This protein binds this small molecule.
Small molecule (SMILES): Cc1cc(Nc2cc(CN3CCOCC3)c3nc(C)c(Cc4ccc(Cl)cc4F)n3n2)n[nH]1

Binding-site contacts:
Ligand atom C01 contacts residue MET114 of chain 1.A at 3.5 Å (hydrophobic).
Ligand atom F33 contacts residue VAL48 of chain 1.A at 3.3 Å.
Ligand atom N07 contacts residue TYR116 of chain 1.A at 3.6 Å.
Ligand atom C20 contacts residue LEU40 of chain 1.A at 3.8 Å (hydrophobic).
Ligand atom C16 contacts residue LEU117 of chain 1.A at 3.5 Å (hydrophobic).
Ligand atom C17 contacts residue GLY120 of chain 1.A at 3.5 Å.
Ligand atom C20 contacts residue GLN38 of chain 1.A at 3.6 Å.
Ligand atom C30 contacts residue LEU168 of chain 1.A at 3.7 Å (hydrophobic).
Ligand atom N13 contacts residue LEU40 of chain 1.A at 3.7 Å.
Ligand atom C26 contacts residue PHE45 of chain 1.A at 3.8 Å (hydrophobic).
Ligand atom C03 contacts residue LEU168 of chain 1.A at 3.8 Å (hydrophobic).
Ligand atom N06 contacts residue GLU115 of chain 1.A at 2.9 Å (salt-bridge).
Ligand atom C02 contacts residue ALA65 of chain 1.A at 3.5 Å (hydrophobic).
Ligand atom C02 contacts residue LEU168 of chain 1.A at 3.5 Å (hydrophobic).
Ligand atom CL32 contacts residue ASP179 of chain 1.A at 3.7 Å.
Ligand atom N05 contacts residue LEU117 of chain 1.A at 2.9 Å (h-bond).
Ligand atom CL32 contacts residue ASN166 of chain 1.A at 3.3 Å.
Ligand atom C30 contacts residue ARG165 of chain 1.A at 3.5 Å.
Ligand atom C25 contacts residue PHE45 of chain 1.A at 3.7 Å (hydrophobic).
Ligand atom C08 contacts residue LEU117 of chain 1.A at 3.7 Å (hydrophobic).
Ligand atom C27 contacts residue PHE45 of chain 1.A at 3.8 Å (hydrophobic).
Ligand atom C04 contacts residue LEU117 of chain 1.A at 3.7 Å (hydrophobic).
Ligand atom N07 contacts residue LEU117 of chain 1.A at 3.0 Å (h-bond).
Ligand atom C19 contacts residue LEU40 of chain 1.A at 3.8 Å (hydrophobic).
Ligand atom N06 contacts residue LEU168 of chain 1.A at 3.7 Å.
Ligand atom CL32 contacts residue GLY178 of chain 1.A at 3.3 Å.
Ligand atom N05 contacts residue TYR116 of chain 1.A at 3.5 Å.
Ligand atom N05 contacts residue GLU115 of chain 1.A at 3.5 Å (salt-bridge).
Ligand atom C01 contacts residue ALA65 of chain 1.A at 3.7 Å (hydrophobic).
Ligand atom C29 contacts residue LEU168 of chain 1.A at 3.7 Å (hydrophobic).
Ligand atom C15 contacts residue GLY120 of chain 1.A at 3.3 Å.
Ligand atom N06 contacts residue LEU117 of chain 1.A at 3.8 Å.
Ligand atom C16 contacts residue GLY120 of chain 1.A at 3.4 Å.
Ligand atom C12 contacts residue LEU40 of chain 1.A at 3.3 Å (hydrophobic).
Ligand atom N06 contacts residue ALA65 of chain 1.A at 3.4 Å.
Ligand atom C24 contacts residue PHE45 of chain 1.A at 3.8 Å (hydrophobic).
Ligand atom C28 contacts residue GLY178 of chain 1.A at 3.7 Å.
Ligand atom C24 contacts residue LEU40 of chain 1.A at 3.2 Å (hydrophobic).
Ligand atom C31 contacts residue PHE45 of chain 1.A at 3.8 Å (hydrophobic).
Ligand atom C19 contacts residue TYR116 of chain 1.A at 3.4 Å (hydrophobic).

Sequence of chain 1.A:
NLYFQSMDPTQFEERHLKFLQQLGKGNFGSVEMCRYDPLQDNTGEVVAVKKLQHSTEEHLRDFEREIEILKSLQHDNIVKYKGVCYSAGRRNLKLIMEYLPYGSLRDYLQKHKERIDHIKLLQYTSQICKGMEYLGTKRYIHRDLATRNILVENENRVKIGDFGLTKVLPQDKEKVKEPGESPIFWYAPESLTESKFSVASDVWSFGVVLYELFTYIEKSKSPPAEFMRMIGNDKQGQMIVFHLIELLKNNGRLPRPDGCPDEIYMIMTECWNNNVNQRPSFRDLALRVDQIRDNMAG